Binding-site contacts:
Ligand atom O7 contacts residue ASN54 of chain 1.C at 3.7 Å.
Ligand atom C1 contacts residue ASN54 of chain 1.C at 1.4 Å.
Ligand atom C1 contacts residue THR334 of chain 1.C at 4.4 Å.
Ligand atom C5 contacts residue ASN54 of chain 1.C at 3.7 Å.
Ligand atom C8 contacts residue ASN54 of chain 1.C at 4.4 Å.
Ligand atom C7 contacts residue ASN54 of chain 1.C at 3.4 Å.
Ligand atom O5 contacts residue ASN54 of chain 1.C at 2.4 Å (h-bond).
Ligand atom C4 contacts residue ASN54 of chain 1.C at 4.3 Å.
Ligand atom O5 contacts residue THR334 of chain 1.C at 4.3 Å.
Ligand atom N2 contacts residue ASN54 of chain 1.C at 2.8 Å (h-bond).
Ligand atom C3 contacts residue ASN54 of chain 1.C at 3.8 Å.
Ligand atom C2 contacts residue ASN54 of chain 1.C at 2.5 Å.

Sequence of chain 1.C:
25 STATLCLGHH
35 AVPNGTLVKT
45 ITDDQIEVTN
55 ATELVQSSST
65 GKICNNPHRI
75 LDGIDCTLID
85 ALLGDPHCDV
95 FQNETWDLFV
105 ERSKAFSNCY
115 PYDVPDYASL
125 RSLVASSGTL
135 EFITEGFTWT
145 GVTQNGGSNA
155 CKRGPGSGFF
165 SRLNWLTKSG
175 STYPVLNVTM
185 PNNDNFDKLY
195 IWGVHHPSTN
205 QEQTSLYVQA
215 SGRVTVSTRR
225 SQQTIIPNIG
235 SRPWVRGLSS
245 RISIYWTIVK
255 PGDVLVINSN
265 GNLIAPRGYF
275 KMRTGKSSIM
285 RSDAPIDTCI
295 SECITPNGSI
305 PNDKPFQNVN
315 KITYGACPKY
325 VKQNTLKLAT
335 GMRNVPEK

This protein binds this small molecule.
Small molecule (SMILES): CC(=O)N[C@H]1[C@H](O[C@H]2[C@H](O)[C@@H](NC(C)=O)CO[C@@H]2CO)O[C@H](CO)[C@@H](O)[C@@H]1O